A protein and the small-molecule ligand that binds it are described below.
Small molecule (SMILES): [H]/N=C(\N)c1cc2c(C[C@@H](C)CN)ccc(OC)c2s1

Sequence of chain 1.A:
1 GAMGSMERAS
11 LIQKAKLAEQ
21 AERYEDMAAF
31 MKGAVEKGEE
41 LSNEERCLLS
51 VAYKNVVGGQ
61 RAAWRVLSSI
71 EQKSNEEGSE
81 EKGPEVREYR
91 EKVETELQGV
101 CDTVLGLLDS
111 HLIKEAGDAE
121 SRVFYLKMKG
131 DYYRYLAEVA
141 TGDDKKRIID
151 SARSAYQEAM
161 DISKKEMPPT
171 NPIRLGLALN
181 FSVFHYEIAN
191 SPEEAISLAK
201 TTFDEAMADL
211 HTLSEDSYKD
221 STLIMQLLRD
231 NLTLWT

Binding-site contacts:
Ligand atom C01 contacts residue GLU44 of chain 1.A at 3.6 Å.
Ligand atom C18 contacts residue GEH1 of chain 1.G at 4.2 Å.
Ligand atom S11 contacts residue GLU44 of chain 1.A at 4.2 Å.
Ligand atom C04 contacts residue CYS47 of chain 1.A at 3.9 Å (hydrophobic).
Ligand atom N16 contacts residue GEH1 of chain 1.G at 2.8 Å.
Ligand atom C03 contacts residue CYS47 of chain 1.A at 3.9 Å (hydrophobic).
Ligand atom O02 contacts residue GLU44 of chain 1.A at 3.4 Å.
Ligand atom N10 contacts residue GLU19 of chain 1.A at 3.0 Å (salt-bridge).
Ligand atom C07 contacts residue CYS47 of chain 1.A at 4.5 Å (hydrophobic).
Ligand atom C15 contacts residue GEH1 of chain 1.G at 3.9 Å.
Ligand atom C01 contacts residue CYS47 of chain 1.A at 4.4 Å (hydrophobic).
Ligand atom C12 contacts residue GEH1 of chain 1.G at 3.6 Å.
Ligand atom C13 contacts residue GEH1 of chain 1.G at 3.8 Å.
Ligand atom N09 contacts residue GLU19 of chain 1.A at 2.7 Å (salt-bridge).
Ligand atom C07 contacts residue GEH1 of chain 1.G at 4.2 Å.
Ligand atom N10 contacts residue LEU48 of chain 1.A at 3.4 Å.
Ligand atom C08 contacts residue LEU48 of chain 1.A at 4.5 Å (hydrophobic).
Ligand atom S11 contacts residue CYS47 of chain 1.A at 3.5 Å.
Ligand atom C15 contacts residue ASP220 of chain 1.A at 4.2 Å.
Ligand atom O02 contacts residue ASN43 of chain 1.A at 4.2 Å.
Ligand atom C06 contacts residue GEH1 of chain 1.G at 3.6 Å.
Ligand atom C08 contacts residue GLU19 of chain 1.A at 3.6 Å.
Ligand atom O02 contacts residue CYS47 of chain 1.A at 3.9 Å.
Ligand atom N09 contacts residue VAL51 of chain 1.A at 4.0 Å.
Ligand atom C04 contacts residue GEH1 of chain 1.G at 4.0 Å.
Ligand atom C01 contacts residue ASN43 of chain 1.A at 3.9 Å.
Ligand atom C05 contacts residue GEH1 of chain 1.G at 3.4 Å.